Binding-site contacts:
Ligand atom C contacts residue TRP30 of chain 2.A at 4.2 Å (hydrophobic).
Ligand atom O1 contacts residue CYS85 of chain 2.A at 4.2 Å.
Ligand atom N3 contacts residue VAL95 of chain 2.A at 3.9 Å.
Ligand atom C6 contacts residue ASN89 of chain 2.A at 3.6 Å.
Ligand atom O1 contacts residue TYR46 of chain 2.A at 4.4 Å.
Ligand atom O contacts residue VAL95 of chain 2.A at 4.4 Å.
Ligand atom C contacts residue HIS93 of chain 2.A at 4.2 Å.
Ligand atom C8 contacts residue VAL95 of chain 2.A at 4.2 Å (hydrophobic).
Ligand atom O1 contacts residue ASN89 of chain 2.A at 2.9 Å (h-bond).
Ligand atom C8 contacts residue VAL36 of chain 2.A at 3.6 Å (hydrophobic).
Ligand atom N2 contacts residue VAL95 of chain 2.A at 3.9 Å.
Ligand atom C3 contacts residue LEU41 of chain 2.A at 3.7 Å (hydrophobic).
Ligand atom C5 contacts residue VAL95 of chain 2.A at 4.3 Å (hydrophobic).
Ligand atom C2 contacts residue LEU41 of chain 2.A at 4.2 Å (hydrophobic).
Ligand atom O contacts residue ASN89 of chain 2.A at 3.5 Å (h-bond).
Ligand atom N1 contacts residue PRO31 of chain 2.A at 3.9 Å.
Ligand atom O contacts residue HIS93 of chain 2.A at 4.0 Å.
Ligand atom N2 contacts residue LEU43 of chain 2.A at 4.3 Å.
Ligand atom N3 contacts residue VAL36 of chain 2.A at 4.2 Å.
Ligand atom C5 contacts residue LEU41 of chain 2.A at 4.1 Å (hydrophobic).
Ligand atom N contacts residue LEU41 of chain 2.A at 3.8 Å.
Ligand atom O1 contacts residue VAL95 of chain 2.A at 4.5 Å.
Ligand atom C7 contacts residue ASN89 of chain 2.A at 3.5 Å.
Ligand atom C4 contacts residue LEU41 of chain 2.A at 4.3 Å (hydrophobic).
Ligand atom C contacts residue VAL95 of chain 2.A at 4.5 Å (hydrophobic).
Ligand atom N1 contacts residue LEU41 of chain 2.A at 4.0 Å.
Ligand atom O contacts residue LEU43 of chain 2.A at 4.1 Å.
Ligand atom C6 contacts residue LEU43 of chain 2.A at 4.1 Å (hydrophobic).
Ligand atom N2 contacts residue ASN89 of chain 2.A at 2.9 Å (h-bond).
Ligand atom C4 contacts residue VAL95 of chain 2.A at 4.1 Å (hydrophobic).
Ligand atom C8 contacts residue PRO31 of chain 2.A at 3.6 Å (hydrophobic).
Ligand atom C6 contacts residue VAL95 of chain 2.A at 4.2 Å (hydrophobic).
Ligand atom C7 contacts residue VAL95 of chain 2.A at 4.0 Å (hydrophobic).
Ligand atom C1 contacts residue HIS93 of chain 2.A at 4.0 Å.
Ligand atom C8 contacts residue PHE32 of chain 2.A at 4.4 Å (hydrophobic).

Sequence of chain 2.A:
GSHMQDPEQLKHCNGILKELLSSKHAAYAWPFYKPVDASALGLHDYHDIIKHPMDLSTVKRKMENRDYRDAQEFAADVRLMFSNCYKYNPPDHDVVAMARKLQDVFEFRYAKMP

The small molecule below binds the protein below.
Small molecule (SMILES): CCCn1cnc2c1c(=O)[nH]c(=O)n2C